A protein and the small-molecule ligand that binds it are described below.
Small molecule (SMILES): O=c1ccc2ccccc2o1

Sequence of chain 1.A:
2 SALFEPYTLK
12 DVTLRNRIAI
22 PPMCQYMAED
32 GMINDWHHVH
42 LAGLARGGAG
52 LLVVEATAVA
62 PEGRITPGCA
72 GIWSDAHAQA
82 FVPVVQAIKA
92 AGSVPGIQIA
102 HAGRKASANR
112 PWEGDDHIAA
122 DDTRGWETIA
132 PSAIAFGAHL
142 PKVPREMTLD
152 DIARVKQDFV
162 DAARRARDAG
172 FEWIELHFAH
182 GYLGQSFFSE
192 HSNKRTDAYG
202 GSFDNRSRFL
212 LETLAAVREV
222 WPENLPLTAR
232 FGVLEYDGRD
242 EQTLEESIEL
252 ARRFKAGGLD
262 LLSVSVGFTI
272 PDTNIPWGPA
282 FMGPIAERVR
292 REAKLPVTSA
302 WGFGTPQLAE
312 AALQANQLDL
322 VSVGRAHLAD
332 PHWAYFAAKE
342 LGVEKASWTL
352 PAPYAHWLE

Sequence of chain 2.A:
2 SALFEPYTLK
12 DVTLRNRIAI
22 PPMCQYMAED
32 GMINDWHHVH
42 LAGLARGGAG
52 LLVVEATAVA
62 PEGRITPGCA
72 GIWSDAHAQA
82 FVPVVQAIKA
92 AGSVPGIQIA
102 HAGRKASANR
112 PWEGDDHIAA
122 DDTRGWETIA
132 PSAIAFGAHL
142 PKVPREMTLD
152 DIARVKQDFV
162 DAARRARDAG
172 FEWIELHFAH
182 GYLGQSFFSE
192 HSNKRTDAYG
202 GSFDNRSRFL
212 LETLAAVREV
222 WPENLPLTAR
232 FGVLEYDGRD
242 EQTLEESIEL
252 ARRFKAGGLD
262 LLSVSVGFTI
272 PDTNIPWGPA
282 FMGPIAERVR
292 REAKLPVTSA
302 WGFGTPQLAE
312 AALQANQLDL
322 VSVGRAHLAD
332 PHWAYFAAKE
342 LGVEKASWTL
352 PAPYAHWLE

Binding-site contacts:
Ligand atom C9 contacts residue FMN1 of chain 2.J at 3.3 Å.
Ligand atom O1 contacts residue TYR183 of chain 2.A at 3.2 Å.
Ligand atom C3 contacts residue TYR183 of chain 2.A at 3.9 Å (hydrophobic).
Ligand atom C1 contacts residue FMN1 of chain 2.J at 3.2 Å.
Ligand atom C1 contacts residue HIS181 of chain 2.A at 3.6 Å.
Ligand atom C8 contacts residue FMN1 of chain 2.J at 3.5 Å.
Ligand atom C2 contacts residue TYR183 of chain 2.A at 3.3 Å (hydrophobic).
Ligand atom C6 contacts residue TRP358 of chain 1.A at 3.7 Å (hydrophobic).
Ligand atom O2 contacts residue TYR183 of chain 2.A at 4.0 Å.
Ligand atom C5 contacts residue TYR27 of chain 2.A at 3.4 Å (hydrophobic).
Ligand atom C2 contacts residue FMN1 of chain 2.J at 3.1 Å.
Ligand atom C1 contacts residue TYR183 of chain 2.A at 3.4 Å (hydrophobic).
Ligand atom C4 contacts residue TYR27 of chain 2.A at 3.8 Å (hydrophobic).
Ligand atom C4 contacts residue FMN1 of chain 2.J at 3.2 Å.
Ligand atom C4 contacts residue TYR183 of chain 2.A at 4.5 Å (hydrophobic).
Ligand atom C3 contacts residue FMN1 of chain 2.J at 3.0 Å.
Ligand atom O1 contacts residue HIS178 of chain 2.A at 3.0 Å (h-bond).
Ligand atom C5 contacts residue TRP358 of chain 1.A at 4.0 Å (hydrophobic).
Ligand atom C7 contacts residue FMN1 of chain 2.J at 3.6 Å.
Ligand atom O1 contacts residue FMN1 of chain 2.J at 3.0 Å.
Ligand atom O2 contacts residue HIS181 of chain 2.A at 3.3 Å (h-bond).
Ligand atom C3 contacts residue CYS25 of chain 2.A at 4.0 Å (hydrophobic).
Ligand atom C1 contacts residue HIS178 of chain 2.A at 4.1 Å.
Ligand atom O1 contacts residue HIS181 of chain 2.A at 2.8 Å (h-bond).
Ligand atom O2 contacts residue FMN1 of chain 2.J at 3.1 Å.
Ligand atom C2 contacts residue ILE66 of chain 2.A at 3.8 Å (hydrophobic).
Ligand atom C3 contacts residue ILE66 of chain 2.A at 4.2 Å (hydrophobic).
Ligand atom C2 contacts residue CYS25 of chain 2.A at 4.1 Å (hydrophobic).
Ligand atom C6 contacts residue FMN1 of chain 2.J at 3.6 Å.
Ligand atom C3 contacts residue TYR27 of chain 2.A at 3.4 Å (hydrophobic).
Ligand atom C5 contacts residue FMN1 of chain 2.J at 3.4 Å.